The small molecule below binds the protein below.
Small molecule (SMILES): CCCCCCCCCC[n+]1ccn(CC(P(=O)([O-])O)P(=O)(O)O)c1

Binding-site contacts:
Ligand atom CAH contacts residue GLN202 of chain 1.E at 3.8 Å.
Ligand atom OAG contacts residue PHE44 of chain 1.E at 3.7 Å.
Ligand atom CAK contacts residue MET197 of chain 1.E at 4.1 Å (hydrophobic).
Ligand atom CAQ contacts residue VAL169 of chain 1.E at 3.6 Å (hydrophobic).
Ligand atom CAO contacts residue LEU201 of chain 1.E at 4.2 Å (hydrophobic).
Ligand atom CAK contacts residue LEU173 of chain 1.E at 4.0 Å (hydrophobic).
Ligand atom CAA contacts residue CYS279 of chain 1.E at 3.7 Å (hydrophobic).
Ligand atom CAU contacts residue SER43 of chain 1.E at 3.6 Å.
Ligand atom CAO contacts residue GLY170 of chain 1.E at 4.0 Å.
Ligand atom NAV contacts residue ASN205 of chain 1.E at 4.0 Å.
Ligand atom OAC contacts residue THR40 of chain 1.E at 3.9 Å.
Ligand atom CAH contacts residue ASN205 of chain 1.E at 3.3 Å.
Ligand atom CAA contacts residue MET197 of chain 1.E at 3.5 Å (hydrophobic).
Ligand atom OAB contacts residue ASN205 of chain 1.E at 3.7 Å.
Ligand atom OAD contacts residue ARG42 of chain 1.E at 2.9 Å (salt-bridge).
Ligand atom CAM contacts residue LEU201 of chain 1.E at 3.6 Å (hydrophobic).
Ligand atom CAP contacts residue ALA166 of chain 1.E at 3.7 Å (hydrophobic).
Ligand atom CAI contacts residue ASN205 of chain 1.E at 3.6 Å.
Ligand atom CAP contacts residue LEU201 of chain 1.E at 4.2 Å (hydrophobic).
Ligand atom CAN contacts residue LEU201 of chain 1.E at 3.2 Å (hydrophobic).
Ligand atom OAC contacts residue ARG42 of chain 1.E at 3.8 Å.
Ligand atom OAF contacts residue SER43 of chain 1.E at 2.5 Å (h-bond).
Ligand atom CAK contacts residue GLY170 of chain 1.E at 3.7 Å.
Ligand atom OAG contacts residue TYR63 of chain 1.E at 3.9 Å.
Ligand atom CAO contacts residue GLY198 of chain 1.E at 4.0 Å.
Ligand atom PAY contacts residue ARG42 of chain 1.E at 4.1 Å.
Ligand atom OAB contacts residue ARG208 of chain 1.E at 3.2 Å (salt-bridge).
Ligand atom NAW contacts residue PHE44 of chain 1.E at 4.2 Å.
Ligand atom CAO contacts residue VAL169 of chain 1.E at 3.5 Å (hydrophobic).
Ligand atom CAP contacts residue VAL169 of chain 1.E at 3.8 Å (hydrophobic).
Ligand atom OAG contacts residue SER41 of chain 1.E at 3.2 Å (h-bond).
Ligand atom OAG contacts residue SER43 of chain 1.E at 3.4 Å (h-bond).
Ligand atom CAP contacts residue GLY198 of chain 1.E at 4.2 Å.
Ligand atom CAJ contacts residue PHE44 of chain 1.E at 3.5 Å (hydrophobic).
Ligand atom CAL contacts residue LEU173 of chain 1.E at 3.2 Å (hydrophobic).
Ligand atom CAL contacts residue GLY170 of chain 1.E at 3.7 Å.
Ligand atom PAY contacts residue SER43 of chain 1.E at 3.4 Å.
Ligand atom CAO contacts residue ALA166 of chain 1.E at 3.8 Å (hydrophobic).
Ligand atom OAF contacts residue ARG42 of chain 1.E at 3.6 Å.
Ligand atom OAG contacts residue ARG42 of chain 1.E at 3.7 Å.

Sequence of chain 1.E:
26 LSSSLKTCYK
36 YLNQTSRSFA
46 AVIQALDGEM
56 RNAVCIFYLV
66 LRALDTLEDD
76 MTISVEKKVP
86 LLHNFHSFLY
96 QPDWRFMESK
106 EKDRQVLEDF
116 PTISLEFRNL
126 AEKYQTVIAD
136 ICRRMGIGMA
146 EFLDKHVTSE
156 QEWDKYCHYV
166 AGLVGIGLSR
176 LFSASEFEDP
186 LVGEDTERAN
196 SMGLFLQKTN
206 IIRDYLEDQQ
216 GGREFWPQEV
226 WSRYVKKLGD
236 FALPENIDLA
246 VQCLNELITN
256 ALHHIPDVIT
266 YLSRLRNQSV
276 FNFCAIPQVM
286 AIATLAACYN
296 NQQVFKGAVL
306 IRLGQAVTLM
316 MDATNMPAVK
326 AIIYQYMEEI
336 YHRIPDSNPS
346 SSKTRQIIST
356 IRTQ